Binding-site contacts:
Ligand atom NAH contacts residue CYS109 of chain 1.A at 4.3 Å.
Ligand atom NAK contacts residue LEU65 of chain 1.A at 3.9 Å.
Ligand atom NAJ contacts residue LEU67 of chain 1.A at 3.7 Å.
Ligand atom BRAV contacts residue ILE119 of chain 1.A at 3.8 Å.
Ligand atom CAS contacts residue TRP54 of chain 1.A at 4.2 Å (hydrophobic).
Ligand atom CAF contacts residue ASN113 of chain 1.A at 3.6 Å.
Ligand atom CAG contacts residue VAL60 of chain 1.A at 4.0 Å (hydrophobic).
Ligand atom CAT contacts residue TRP54 of chain 1.A at 3.6 Å (hydrophobic).
Ligand atom OAI contacts residue ASN113 of chain 1.A at 2.9 Å (h-bond).
Ligand atom NAH contacts residue ASN113 of chain 1.A at 3.9 Å.
Ligand atom CAD contacts residue ILE119 of chain 1.A at 4.2 Å (hydrophobic).
Ligand atom NAH contacts residue ILE119 of chain 1.A at 4.2 Å.
Ligand atom CAO contacts residue TRP54 of chain 1.A at 4.3 Å (hydrophobic).
Ligand atom CAS contacts residue ILE119 of chain 1.A at 4.2 Å (hydrophobic).
Ligand atom CAF contacts residue LEU67 of chain 1.A at 4.1 Å (hydrophobic).
Ligand atom CAX contacts residue PRO55 of chain 1.A at 3.4 Å (hydrophobic).
Ligand atom CAC contacts residue LEU65 of chain 1.A at 4.1 Å (hydrophobic).
Ligand atom OAM contacts residue TRP54 of chain 1.A at 3.3 Å.
Ligand atom CAE contacts residue ILE119 of chain 1.A at 4.2 Å (hydrophobic).
Ligand atom CAE contacts residue ASN113 of chain 1.A at 3.9 Å.
Ligand atom CAB contacts residue LEU65 of chain 1.A at 4.3 Å (hydrophobic).
Ligand atom CAF contacts residue TYR112 of chain 1.A at 4.1 Å (hydrophobic).
Ligand atom OAM contacts residue PRO55 of chain 1.A at 4.1 Å.
Ligand atom OAI contacts residue ILE119 of chain 1.A at 4.1 Å.
Ligand atom CAY contacts residue LEU67 of chain 1.A at 4.3 Å (hydrophobic).
Ligand atom CAG contacts residue ILE119 of chain 1.A at 4.2 Å (hydrophobic).
Ligand atom BRAV contacts residue TRP54 of chain 1.A at 4.1 Å.
Ligand atom CAA contacts residue LEU67 of chain 1.A at 3.8 Å (hydrophobic).
Ligand atom NAK contacts residue LEU67 of chain 1.A at 4.3 Å.
Ligand atom CAB contacts residue LEU67 of chain 1.A at 3.9 Å (hydrophobic).
Ligand atom BRAV contacts residue ASP118 of chain 1.A at 4.1 Å.
Ligand atom NAH contacts residue TYR70 of chain 1.A at 4.2 Å.
Ligand atom SAL contacts residue LEU65 of chain 1.A at 4.2 Å.
Ligand atom BRAV contacts residue MET122 of chain 1.A at 3.3 Å.
Ligand atom CAT contacts residue ILE119 of chain 1.A at 4.0 Å (hydrophobic).
Ligand atom CAX contacts residue VAL60 of chain 1.A at 3.5 Å (hydrophobic).
Ligand atom CAC contacts residue LEU67 of chain 1.A at 4.2 Å (hydrophobic).
Ligand atom CAY contacts residue ASN113 of chain 1.A at 4.2 Å.
Ligand atom OAI contacts residue TYR112 of chain 1.A at 3.9 Å.
Ligand atom OAN contacts residue LEU65 of chain 1.A at 3.6 Å.

The protein below binds the small molecule below.
Small molecule (SMILES): CNc1cc2onc(C)c2cc1NS(=O)(=O)c1cc(Br)ccc1OC

Sequence of chain 1.A:
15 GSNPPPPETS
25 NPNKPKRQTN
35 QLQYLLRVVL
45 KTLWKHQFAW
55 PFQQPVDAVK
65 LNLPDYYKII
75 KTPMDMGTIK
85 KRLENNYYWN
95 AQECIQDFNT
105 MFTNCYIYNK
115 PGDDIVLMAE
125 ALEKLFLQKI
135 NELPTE